Sequence of chain 2.A:
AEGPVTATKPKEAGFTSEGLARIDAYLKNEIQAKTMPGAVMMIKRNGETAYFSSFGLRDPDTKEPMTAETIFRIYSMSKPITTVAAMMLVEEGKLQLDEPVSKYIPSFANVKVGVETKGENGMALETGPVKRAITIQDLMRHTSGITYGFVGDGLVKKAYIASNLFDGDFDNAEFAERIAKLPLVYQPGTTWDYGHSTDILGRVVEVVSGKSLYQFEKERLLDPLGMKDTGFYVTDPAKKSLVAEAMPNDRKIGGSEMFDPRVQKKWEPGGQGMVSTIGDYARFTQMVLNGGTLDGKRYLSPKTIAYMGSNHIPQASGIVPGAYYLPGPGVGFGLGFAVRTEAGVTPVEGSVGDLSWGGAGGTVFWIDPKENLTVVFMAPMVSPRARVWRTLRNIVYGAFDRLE

Binding-site contacts:
Ligand atom N10 contacts residue SER100 of chain 2.A at 3.6 Å.
Ligand atom C14 contacts residue ILE277 of chain 2.A at 3.9 Å (hydrophobic).
Ligand atom O4A contacts residue ALA384 of chain 2.A at 3.6 Å (h-bond).
Ligand atom C17 contacts residue GLN296 of chain 2.A at 3.5 Å.
Ligand atom C16 contacts residue PHE174 of chain 2.A at 3.5 Å (hydrophobic).
Ligand atom C11 contacts residue TYR99 of chain 2.A at 3.9 Å (hydrophobic).
Ligand atom S1 contacts residue VAL175 of chain 2.A at 3.7 Å.
Ligand atom C14 contacts residue PHE174 of chain 2.A at 3.9 Å (hydrophobic).
Ligand atom O12 contacts residue TYR99 of chain 2.A at 3.6 Å.
Ligand atom C15 contacts residue GLN296 of chain 2.A at 3.2 Å.
Ligand atom N5 contacts residue ALA384 of chain 2.A at 3.8 Å.
Ligand atom O4A contacts residue GLY383 of chain 2.A at 3.7 Å.
Ligand atom C7 contacts residue SER100 of chain 2.A at 2.5 Å.
Ligand atom C6 contacts residue SER100 of chain 2.A at 3.3 Å.
Ligand atom S1 contacts residue PHE174 of chain 2.A at 3.6 Å.
Ligand atom C13 contacts residue ILE277 of chain 2.A at 3.4 Å (hydrophobic).
Ligand atom O4B contacts residue ARG409 of chain 2.A at 2.4 Å (salt-bridge).
Ligand atom N5 contacts residue SER100 of chain 2.A at 3.8 Å.
Ligand atom C4' contacts residue ARG409 of chain 2.A at 3.1 Å.
Ligand atom C4 contacts residue ARG409 of chain 2.A at 3.6 Å.
Ligand atom C8 contacts residue SER100 of chain 2.A at 1.4 Å.
Ligand atom C6 contacts residue TYR218 of chain 2.A at 3.5 Å (hydrophobic).
Ligand atom O9 contacts residue SER100 of chain 2.A at 2.2 Å (h-bond).
Ligand atom O12 contacts residue SER100 of chain 2.A at 3.6 Å (h-bond).
Ligand atom O9 contacts residue TYR99 of chain 2.A at 3.4 Å.
Ligand atom O9 contacts residue ALA384 of chain 2.A at 2.9 Å (h-bond).
Ligand atom C16 contacts residue GLN296 of chain 2.A at 3.0 Å.
Ligand atom O9 contacts residue GLY383 of chain 2.A at 3.5 Å.
Ligand atom C2 contacts residue VAL175 of chain 2.A at 3.6 Å (hydrophobic).
Ligand atom S19 contacts residue ILE277 of chain 2.A at 3.6 Å.
Ligand atom C2 contacts residue TYR218 of chain 2.A at 3.9 Å (hydrophobic).
Ligand atom C3' contacts residue LEU350 of chain 2.A at 3.9 Å (hydrophobic).
Ligand atom C13 contacts residue TYR99 of chain 2.A at 3.5 Å (hydrophobic).
Ligand atom C15 contacts residue PHE174 of chain 2.A at 3.2 Å (hydrophobic).
Ligand atom O12 contacts residue GLN296 of chain 2.A at 3.3 Å.
Ligand atom O4A contacts residue TRP413 of chain 2.A at 3.8 Å.
Ligand atom O4A contacts residue ARG409 of chain 2.A at 3.4 Å (salt-bridge).
Ligand atom C8 contacts residue TYR218 of chain 2.A at 3.8 Å (hydrophobic).
Ligand atom N10 contacts residue ALA384 of chain 2.A at 3.7 Å.
Ligand atom C3' contacts residue ARG409 of chain 2.A at 3.9 Å.

A protein and the small-molecule ligand that binds it are described below.
Small molecule (SMILES): COC(=O)CC1=C(C(=O)O)N[C@@H]([C@@H](C=O)NC(=O)Cc2cccs2)SC1